Binding-site contacts:
Ligand atom C4 contacts residue ASN44 of chain 1.D at 4.2 Å.
Ligand atom C8 contacts residue ASN44 of chain 1.D at 2.8 Å.
Ligand atom C2 contacts residue ASN44 of chain 1.D at 2.4 Å.
Ligand atom N2 contacts residue PRO213 of chain 1.D at 4.3 Å.
Ligand atom O5 contacts residue ASN44 of chain 1.D at 2.4 Å (h-bond).
Ligand atom C3 contacts residue ASN44 of chain 1.D at 3.8 Å.
Ligand atom O7 contacts residue ASN44 of chain 1.D at 4.3 Å.
Ligand atom C1 contacts residue PRO213 of chain 1.D at 4.4 Å (hydrophobic).
Ligand atom C7 contacts residue PRO213 of chain 1.D at 4.4 Å (hydrophobic).
Ligand atom C7 contacts residue ASN44 of chain 1.D at 3.2 Å.
Ligand atom C5 contacts residue ASN44 of chain 1.D at 3.6 Å.
Ligand atom C1 contacts residue ASN44 of chain 1.D at 1.4 Å.
Ligand atom N2 contacts residue ASN44 of chain 1.D at 2.9 Å (h-bond).
Ligand atom C6 contacts residue ARG21 of chain 1.D at 4.0 Å.
Ligand atom C8 contacts residue TRP43 of chain 1.D at 4.4 Å (hydrophobic).
Ligand atom O6 contacts residue ARG21 of chain 1.D at 3.8 Å.

The small molecule below binds the protein below.
Small molecule (SMILES): CC(=O)N[C@H]1[C@H](O[C@H]2[C@H](O[C@@H]3O[C@@H](C)[C@@H](O)[C@@H](O)[C@@H]3O)[C@@H](NC(C)=O)CO[C@@H]2CO)O[C@H](CO)[C@@H](O)[C@@H]1O

Sequence of chain 1.D:
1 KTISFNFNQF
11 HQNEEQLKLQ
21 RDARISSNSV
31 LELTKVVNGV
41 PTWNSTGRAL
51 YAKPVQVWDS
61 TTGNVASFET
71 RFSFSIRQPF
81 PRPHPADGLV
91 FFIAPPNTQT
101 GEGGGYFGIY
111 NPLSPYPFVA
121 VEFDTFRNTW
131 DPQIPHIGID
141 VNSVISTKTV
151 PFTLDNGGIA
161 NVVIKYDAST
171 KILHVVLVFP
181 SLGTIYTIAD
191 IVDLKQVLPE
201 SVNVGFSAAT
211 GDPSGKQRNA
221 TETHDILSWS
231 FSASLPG